Binding-site contacts:
Ligand atom O5 contacts residue ARG73 of chain 1.C at 3.4 Å (salt-bridge).
Ligand atom C3 contacts residue LEU55 of chain 1.C at 4.4 Å (hydrophobic).
Ligand atom O5 contacts residue TRP56 of chain 1.C at 2.4 Å.
Ligand atom C3 contacts residue TRP56 of chain 1.C at 3.9 Å (hydrophobic).
Ligand atom C6 contacts residue ARG73 of chain 1.C at 3.8 Å.
Ligand atom C4 contacts residue TRP56 of chain 1.C at 4.4 Å (hydrophobic).
Ligand atom O3 contacts residue TRP56 of chain 1.C at 4.5 Å.
Ligand atom C6 contacts residue TRP56 of chain 1.C at 4.3 Å (hydrophobic).
Ligand atom C5 contacts residue ARG73 of chain 1.C at 4.1 Å.
Ligand atom C1 contacts residue ARG73 of chain 1.C at 4.0 Å.
Ligand atom C1 contacts residue TRP56 of chain 1.C at 1.5 Å (hydrophobic).
Ligand atom C2 contacts residue TRP56 of chain 1.C at 2.5 Å (hydrophobic).
Ligand atom O2 contacts residue LEU55 of chain 1.C at 3.4 Å.
Ligand atom O2 contacts residue SER54 of chain 1.C at 3.7 Å.
Ligand atom O3 contacts residue LEU55 of chain 1.C at 3.4 Å.
Ligand atom O6 contacts residue ARG73 of chain 1.C at 3.4 Å (salt-bridge).
Ligand atom C5 contacts residue TRP56 of chain 1.C at 3.8 Å (hydrophobic).
Ligand atom O2 contacts residue TRP56 of chain 1.C at 2.9 Å (h-bond).

A small-molecule ligand and the protein it binds are described below.
Small molecule (SMILES): OC[C@H]1O[C@H](O)[C@@H](O)[C@@H](O)[C@@H]1O

Sequence of chain 1.C:
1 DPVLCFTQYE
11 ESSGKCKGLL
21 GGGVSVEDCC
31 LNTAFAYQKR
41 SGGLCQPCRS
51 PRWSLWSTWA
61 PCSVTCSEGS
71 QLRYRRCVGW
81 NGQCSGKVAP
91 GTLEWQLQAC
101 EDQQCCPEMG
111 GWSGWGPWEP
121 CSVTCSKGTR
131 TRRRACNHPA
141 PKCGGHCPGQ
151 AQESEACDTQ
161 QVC